This small molecule binds to this protein.
Small molecule (SMILES): CC(=O)N[C@@H]1[C@@H](O)[C@H](O)[C@@H](CO)O[C@H]1O

Sequence of chain 32.A:
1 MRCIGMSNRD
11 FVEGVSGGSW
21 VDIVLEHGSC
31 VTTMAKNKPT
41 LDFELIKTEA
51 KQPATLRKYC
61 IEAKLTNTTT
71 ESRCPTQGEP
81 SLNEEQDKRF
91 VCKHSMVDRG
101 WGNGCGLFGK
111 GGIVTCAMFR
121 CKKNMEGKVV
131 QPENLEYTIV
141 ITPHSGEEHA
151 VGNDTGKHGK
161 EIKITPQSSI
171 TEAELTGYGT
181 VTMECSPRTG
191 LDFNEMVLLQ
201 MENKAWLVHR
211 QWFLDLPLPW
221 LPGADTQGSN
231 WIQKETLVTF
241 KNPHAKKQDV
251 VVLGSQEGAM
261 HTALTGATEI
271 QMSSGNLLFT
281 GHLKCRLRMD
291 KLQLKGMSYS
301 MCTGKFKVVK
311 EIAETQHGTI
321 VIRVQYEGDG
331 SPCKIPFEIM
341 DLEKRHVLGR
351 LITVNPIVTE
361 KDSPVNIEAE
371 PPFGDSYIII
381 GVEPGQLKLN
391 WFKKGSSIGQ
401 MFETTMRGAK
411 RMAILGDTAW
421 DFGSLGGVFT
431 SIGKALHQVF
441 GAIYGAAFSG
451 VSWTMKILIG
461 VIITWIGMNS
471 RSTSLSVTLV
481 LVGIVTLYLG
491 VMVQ

Sequence of chain 32.C:
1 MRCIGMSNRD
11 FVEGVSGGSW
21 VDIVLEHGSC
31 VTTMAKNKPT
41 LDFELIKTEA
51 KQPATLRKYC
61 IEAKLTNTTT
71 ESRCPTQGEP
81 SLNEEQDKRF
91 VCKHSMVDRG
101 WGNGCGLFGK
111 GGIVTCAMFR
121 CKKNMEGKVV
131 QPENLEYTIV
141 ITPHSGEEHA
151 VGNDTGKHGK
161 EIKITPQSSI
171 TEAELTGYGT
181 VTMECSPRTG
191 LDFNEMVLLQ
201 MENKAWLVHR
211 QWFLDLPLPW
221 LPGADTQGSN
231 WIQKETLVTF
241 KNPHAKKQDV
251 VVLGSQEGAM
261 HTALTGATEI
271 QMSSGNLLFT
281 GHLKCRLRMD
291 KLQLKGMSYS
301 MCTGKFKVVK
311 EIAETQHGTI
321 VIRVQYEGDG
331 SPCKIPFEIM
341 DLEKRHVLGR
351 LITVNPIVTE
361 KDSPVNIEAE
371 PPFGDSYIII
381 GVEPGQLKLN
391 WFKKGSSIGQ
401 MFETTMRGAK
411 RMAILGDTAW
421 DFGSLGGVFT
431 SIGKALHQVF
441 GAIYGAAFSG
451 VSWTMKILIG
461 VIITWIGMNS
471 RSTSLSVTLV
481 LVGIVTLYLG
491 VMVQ

Binding-site contacts:
Ligand atom C1 contacts residue HIS158 of chain 32.A at 4.0 Å.
Ligand atom O7 contacts residue HIS149 of chain 32.A at 3.3 Å.
Ligand atom C7 contacts residue ASN153 of chain 32.A at 3.7 Å.
Ligand atom C3 contacts residue ASN153 of chain 32.A at 3.8 Å.
Ligand atom C5 contacts residue ASN153 of chain 32.A at 3.7 Å.
Ligand atom O5 contacts residue HIS158 of chain 32.A at 3.1 Å.
Ligand atom C5 contacts residue LYS157 of chain 32.A at 4.1 Å.
Ligand atom C2 contacts residue HIS149 of chain 32.A at 3.6 Å.
Ligand atom N2 contacts residue ASN153 of chain 32.A at 2.9 Å (h-bond).
Ligand atom C6 contacts residue HIS158 of chain 32.A at 3.8 Å.
Ligand atom O7 contacts residue ASN153 of chain 32.A at 4.0 Å.
Ligand atom C8 contacts residue ASN103 of chain 32.C at 4.5 Å.
Ligand atom C4 contacts residue ASN153 of chain 32.A at 4.2 Å.
Ligand atom O5 contacts residue HIS149 of chain 32.A at 4.1 Å.
Ligand atom C1 contacts residue THR155 of chain 32.A at 3.9 Å.
Ligand atom O3 contacts residue HIS149 of chain 32.A at 4.4 Å.
Ligand atom C8 contacts residue TRP101 of chain 32.C at 3.6 Å (hydrophobic).
Ligand atom C1 contacts residue HIS149 of chain 32.A at 4.0 Å.
Ligand atom N2 contacts residue HIS149 of chain 32.A at 4.3 Å.
Ligand atom C1 contacts residue ASN153 of chain 32.A at 1.4 Å.
Ligand atom C6 contacts residue LYS157 of chain 32.A at 3.8 Å.
Ligand atom O5 contacts residue ASN153 of chain 32.A at 2.4 Å (h-bond).
Ligand atom C2 contacts residue ASN153 of chain 32.A at 2.5 Å.
Ligand atom O5 contacts residue THR155 of chain 32.A at 4.3 Å.
Ligand atom O6 contacts residue LYS157 of chain 32.A at 3.8 Å.
Ligand atom C7 contacts residue HIS149 of chain 32.A at 4.2 Å.
Ligand atom C8 contacts residue GLY102 of chain 32.C at 3.3 Å.
Ligand atom C5 contacts residue HIS158 of chain 32.A at 4.1 Å.